The protein below binds the small molecule below.
Small molecule (SMILES): N[C@@H](CC1CCCCC1)[C@@H](O)CC(=O)O

Sequence of chain 1.A:
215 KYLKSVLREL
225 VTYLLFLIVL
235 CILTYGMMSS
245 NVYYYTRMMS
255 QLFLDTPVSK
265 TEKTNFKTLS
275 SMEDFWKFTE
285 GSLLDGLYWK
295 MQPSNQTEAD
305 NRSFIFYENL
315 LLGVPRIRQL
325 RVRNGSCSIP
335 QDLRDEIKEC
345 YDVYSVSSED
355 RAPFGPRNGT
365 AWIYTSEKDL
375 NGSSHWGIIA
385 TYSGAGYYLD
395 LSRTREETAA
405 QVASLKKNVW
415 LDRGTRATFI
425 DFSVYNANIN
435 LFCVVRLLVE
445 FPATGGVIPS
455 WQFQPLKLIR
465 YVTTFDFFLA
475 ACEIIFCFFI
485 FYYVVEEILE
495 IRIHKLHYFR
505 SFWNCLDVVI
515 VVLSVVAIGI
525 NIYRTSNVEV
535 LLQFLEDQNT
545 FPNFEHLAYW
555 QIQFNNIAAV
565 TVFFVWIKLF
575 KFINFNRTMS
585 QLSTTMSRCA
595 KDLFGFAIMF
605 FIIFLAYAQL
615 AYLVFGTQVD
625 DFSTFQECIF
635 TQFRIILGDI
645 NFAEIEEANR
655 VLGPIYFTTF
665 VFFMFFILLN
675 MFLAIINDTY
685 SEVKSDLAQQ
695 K

Binding-site contacts:
Ligand atom OH contacts residue THR238 of chain 1.D at 4.4 Å.
Ligand atom CM contacts residue PLM1 of chain 1.O at 4.3 Å.
Ligand atom CB contacts residue GLN613 of chain 1.A at 4.3 Å.
Ligand atom N contacts residue PLM1 of chain 1.O at 4.2 Å.
Ligand atom O contacts residue CYS235 of chain 1.D at 4.3 Å.
Ligand atom C contacts residue TYR239 of chain 1.D at 4.2 Å (hydrophobic).
Ligand atom O contacts residue GLN613 of chain 1.A at 4.4 Å.
Ligand atom O contacts residue TYR239 of chain 1.D at 4.1 Å.
Ligand atom N contacts residue PHE629 of chain 1.A at 3.5 Å.
Ligand atom OXT contacts residue TYR239 of chain 1.D at 3.8 Å.
Ligand atom O contacts residue THR238 of chain 1.D at 3.2 Å (h-bond).
Ligand atom OH contacts residue GLN613 of chain 1.A at 3.6 Å (h-bond).
Ligand atom CD2 contacts residue PLM1 of chain 1.O at 4.2 Å.
Ligand atom CE1 contacts residue LEU609 of chain 1.A at 4.1 Å (hydrophobic).
Ligand atom C contacts residue THR238 of chain 1.D at 4.2 Å.
Ligand atom CE2 contacts residue PLM1 of chain 1.O at 3.5 Å.

Sequence of chain 1.D:
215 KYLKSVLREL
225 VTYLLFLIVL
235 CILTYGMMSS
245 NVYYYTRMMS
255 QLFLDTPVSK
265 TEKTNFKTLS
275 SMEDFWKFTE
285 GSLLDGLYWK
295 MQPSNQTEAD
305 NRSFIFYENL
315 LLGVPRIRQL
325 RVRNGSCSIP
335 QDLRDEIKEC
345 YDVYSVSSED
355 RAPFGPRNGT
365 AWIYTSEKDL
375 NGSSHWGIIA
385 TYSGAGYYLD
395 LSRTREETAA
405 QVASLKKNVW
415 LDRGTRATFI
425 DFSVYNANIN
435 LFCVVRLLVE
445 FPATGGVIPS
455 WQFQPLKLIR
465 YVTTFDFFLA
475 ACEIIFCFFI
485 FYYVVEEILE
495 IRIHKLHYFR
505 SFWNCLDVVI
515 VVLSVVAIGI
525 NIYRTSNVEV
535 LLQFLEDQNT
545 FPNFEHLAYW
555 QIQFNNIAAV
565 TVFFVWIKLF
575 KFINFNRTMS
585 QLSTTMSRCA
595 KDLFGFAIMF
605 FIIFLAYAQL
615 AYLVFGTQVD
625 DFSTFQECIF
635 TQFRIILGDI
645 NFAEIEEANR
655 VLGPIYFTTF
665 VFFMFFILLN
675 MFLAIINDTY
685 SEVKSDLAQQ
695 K